Sequence of chain 1.A:
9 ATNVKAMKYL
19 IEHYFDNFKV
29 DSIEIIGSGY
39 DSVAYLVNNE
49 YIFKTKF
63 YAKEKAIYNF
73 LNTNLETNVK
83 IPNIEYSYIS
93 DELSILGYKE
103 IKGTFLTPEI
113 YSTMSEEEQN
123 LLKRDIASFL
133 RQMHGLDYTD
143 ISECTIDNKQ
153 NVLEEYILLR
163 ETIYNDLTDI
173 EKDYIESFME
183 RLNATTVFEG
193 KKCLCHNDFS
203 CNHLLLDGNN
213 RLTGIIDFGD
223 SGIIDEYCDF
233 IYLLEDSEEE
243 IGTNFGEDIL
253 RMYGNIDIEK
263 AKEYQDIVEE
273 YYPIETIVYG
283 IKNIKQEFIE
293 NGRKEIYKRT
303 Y

This protein binds this small molecule.
Small molecule (SMILES): NC[C@@H]1CC[C@@H](N)[C@@H](O[C@H]2[C@H](O)[C@@H](O[C@H]3O[C@H](CO)[C@@H](O)[C@H](N)[C@H]3O)[C@H](N)C[C@@H]2N)O1

Binding-site contacts:
Ligand atom C7 contacts residue GLU242 of chain 1.A at 3.8 Å.
Ligand atom O3 contacts residue ASP200 of chain 1.A at 3.5 Å (salt-bridge).
Ligand atom O5 contacts residue TYR274 of chain 1.A at 3.9 Å.
Ligand atom C7 contacts residue GLU241 of chain 1.A at 3.4 Å.
Ligand atom C11 contacts residue TYR234 of chain 1.A at 3.8 Å (hydrophobic).
Ligand atom C3 contacts residue TYR274 of chain 1.A at 3.7 Å (hydrophobic).
Ligand atom C5 contacts residue GLU241 of chain 1.A at 3.1 Å.
Ligand atom N3 contacts residue GLU237 of chain 1.A at 3.0 Å (salt-bridge).
Ligand atom C14 contacts residue ASP200 of chain 1.A at 3.3 Å.
Ligand atom C6 contacts residue GLU241 of chain 1.A at 3.6 Å.
Ligand atom C9 contacts residue SER202 of chain 1.A at 3.7 Å.
Ligand atom N1 contacts residue ASP200 of chain 1.A at 2.6 Å (salt-bridge).
Ligand atom O1 contacts residue GLU237 of chain 1.A at 3.7 Å.
Ligand atom C2 contacts residue GLU237 of chain 1.A at 3.9 Å.
Ligand atom O6 contacts residue ASP222 of chain 1.A at 3.1 Å (salt-bridge).
Ligand atom N3 contacts residue GLU241 of chain 1.A at 2.4 Å (salt-bridge).
Ligand atom N1 contacts residue MG1 of chain 1.G at 3.6 Å.
Ligand atom N contacts residue GLU241 of chain 1.A at 2.6 Å (salt-bridge).
Ligand atom C9 contacts residue TYR234 of chain 1.A at 3.9 Å (hydrophobic).
Ligand atom C1 contacts residue GLU237 of chain 1.A at 3.6 Å.
Ligand atom C8 contacts residue SER202 of chain 1.A at 3.6 Å.
Ligand atom C4 contacts residue GLU241 of chain 1.A at 3.5 Å.
Ligand atom C8 contacts residue GLU242 of chain 1.A at 3.6 Å.
Ligand atom N4 contacts residue GLU237 of chain 1.A at 3.1 Å (salt-bridge).
Ligand atom N2 contacts residue ASP200 of chain 1.A at 2.7 Å (salt-bridge).
Ligand atom C2 contacts residue GLU271 of chain 1.A at 3.9 Å.
Ligand atom C14 contacts residue ASP222 of chain 1.A at 3.7 Å.
Ligand atom N4 contacts residue GLU271 of chain 1.A at 3.3 Å (salt-bridge).
Ligand atom C8 contacts residue GLU241 of chain 1.A at 3.8 Å.
Ligand atom O5 contacts residue GLU277 of chain 1.A at 3.1 Å (salt-bridge).
Ligand atom C7 contacts residue GLU237 of chain 1.A at 3.9 Å.
Ligand atom C15 contacts residue ASP222 of chain 1.A at 3.9 Å.
Ligand atom C7 contacts residue TYR234 of chain 1.A at 3.8 Å (hydrophobic).
Ligand atom N3 contacts residue GLU242 of chain 1.A at 3.1 Å (salt-bridge).
Ligand atom O contacts residue TYR274 of chain 1.A at 3.4 Å (h-bond).
Ligand atom N1 contacts residue ASP222 of chain 1.A at 2.7 Å (salt-bridge).
Ligand atom C17 contacts residue GLU277 of chain 1.A at 3.5 Å.
Ligand atom O7 contacts residue ASP200 of chain 1.A at 3.6 Å (salt-bridge).
Ligand atom C9 contacts residue ASP200 of chain 1.A at 3.5 Å.
Ligand atom N2 contacts residue SER202 of chain 1.A at 2.9 Å (h-bond).